The protein below binds the small molecule below.
Small molecule (SMILES): OC[C@H]1O[C@@H](c2nc(-c3ccc4ccccc4c3)n[nH]2)[C@H](O)[C@@H](O)[C@@H]1O

Sequence of chain 1.A:
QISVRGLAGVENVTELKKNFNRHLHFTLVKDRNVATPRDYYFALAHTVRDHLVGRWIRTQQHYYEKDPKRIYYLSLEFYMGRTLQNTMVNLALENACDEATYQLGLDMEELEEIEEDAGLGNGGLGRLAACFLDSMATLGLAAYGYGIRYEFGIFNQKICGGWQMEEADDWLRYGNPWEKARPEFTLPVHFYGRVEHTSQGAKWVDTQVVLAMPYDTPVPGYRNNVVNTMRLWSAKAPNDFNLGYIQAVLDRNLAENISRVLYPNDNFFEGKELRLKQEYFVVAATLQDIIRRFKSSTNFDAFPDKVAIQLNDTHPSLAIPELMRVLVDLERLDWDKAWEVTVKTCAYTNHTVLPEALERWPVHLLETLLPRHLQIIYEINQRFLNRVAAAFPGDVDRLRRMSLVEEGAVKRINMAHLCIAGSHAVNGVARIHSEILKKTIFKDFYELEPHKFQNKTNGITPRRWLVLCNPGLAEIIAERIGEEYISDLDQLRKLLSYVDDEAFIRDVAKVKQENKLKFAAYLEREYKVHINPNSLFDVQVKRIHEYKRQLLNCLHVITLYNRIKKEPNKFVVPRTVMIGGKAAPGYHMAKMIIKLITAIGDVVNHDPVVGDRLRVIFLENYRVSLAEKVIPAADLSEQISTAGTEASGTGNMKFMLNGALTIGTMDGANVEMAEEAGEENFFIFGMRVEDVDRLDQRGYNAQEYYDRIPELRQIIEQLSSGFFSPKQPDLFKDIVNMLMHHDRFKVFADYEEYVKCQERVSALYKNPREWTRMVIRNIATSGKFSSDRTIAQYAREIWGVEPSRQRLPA

Binding-site contacts:
Ligand atom C7 contacts residue ARG60 of chain 1.A at 3.4 Å.
Ligand atom C10 contacts residue PHE37 of chain 2.A at 3.3 Å (hydrophobic).
Ligand atom C10 contacts residue ARG60 of chain 1.A at 3.3 Å.
Ligand atom C8 contacts residue ARG60 of chain 1.A at 3.4 Å.
Ligand atom C7 contacts residue GLU190 of chain 1.A at 3.2 Å.
Ligand atom C6 contacts residue LYS191 of chain 1.A at 3.7 Å.
Ligand atom C4 contacts residue ARG60 of chain 1.A at 3.7 Å.
Ligand atom C4 contacts residue LYS191 of chain 1.A at 3.4 Å.
Ligand atom N5 contacts residue ARG60 of chain 1.A at 3.8 Å.
Ligand atom N3 contacts residue LYS191 of chain 1.A at 3.7 Å.
Ligand atom C12 contacts residue GLU190 of chain 1.A at 3.6 Å.
Ligand atom C12 contacts residue TRP189 of chain 1.A at 3.2 Å (hydrophobic).
Ligand atom O6' contacts residue ALA192 of chain 1.A at 2.5 Å (h-bond).
Ligand atom O6' contacts residue LYS191 of chain 1.A at 3.2 Å (salt-bridge).
Ligand atom N5 contacts residue GLU190 of chain 1.A at 3.7 Å.
Ligand atom C11 contacts residue VAL40 of chain 2.A at 3.6 Å (hydrophobic).
Ligand atom C13 contacts residue PRO229 of chain 1.A at 3.6 Å (hydrophobic).
Ligand atom C6 contacts residue ARG60 of chain 1.A at 3.3 Å.
Ligand atom C12 contacts residue PRO188 of chain 1.A at 3.3 Å (hydrophobic).
Ligand atom C15 contacts residue ARG60 of chain 1.A at 2.9 Å.
Ligand atom C6' contacts residue LYS191 of chain 1.A at 3.5 Å.
Ligand atom O3' contacts residue KS31 of chain 2.C at 1.7 Å (h-bond).
Ligand atom C4 contacts residue THR38 of chain 2.A at 3.5 Å.
Ligand atom C4' contacts residue KS31 of chain 2.C at 3.8 Å.
Ligand atom C13 contacts residue ARG60 of chain 1.A at 3.8 Å.
Ligand atom C2' contacts residue KS31 of chain 2.C at 2.7 Å.
Ligand atom C3' contacts residue KS31 of chain 2.C at 2.5 Å.
Ligand atom C11 contacts residue PHE37 of chain 2.A at 3.4 Å (hydrophobic).
Ligand atom O2' contacts residue KS31 of chain 2.C at 1.5 Å (h-bond).
Ligand atom C14 contacts residue ARG60 of chain 1.A at 3.1 Å.
Ligand atom C10 contacts residue VAL40 of chain 2.A at 3.4 Å (hydrophobic).
Ligand atom N2 contacts residue THR38 of chain 2.A at 3.7 Å.
Ligand atom C6' contacts residue ALA192 of chain 1.A at 2.5 Å (hydrophobic).
Ligand atom C8 contacts residue PRO188 of chain 1.A at 3.7 Å (hydrophobic).
Ligand atom N3 contacts residue THR38 of chain 2.A at 2.6 Å (h-bond).
Ligand atom C11 contacts residue ARG60 of chain 1.A at 3.2 Å.
Ligand atom C13 contacts residue TRP189 of chain 1.A at 3.2 Å (hydrophobic).
Ligand atom C9 contacts residue ARG60 of chain 1.A at 3.1 Å.
Ligand atom C11 contacts residue THR38 of chain 2.A at 3.4 Å.
Ligand atom C1' contacts residue KS31 of chain 2.C at 3.7 Å.

Sequence of chain 2.A:
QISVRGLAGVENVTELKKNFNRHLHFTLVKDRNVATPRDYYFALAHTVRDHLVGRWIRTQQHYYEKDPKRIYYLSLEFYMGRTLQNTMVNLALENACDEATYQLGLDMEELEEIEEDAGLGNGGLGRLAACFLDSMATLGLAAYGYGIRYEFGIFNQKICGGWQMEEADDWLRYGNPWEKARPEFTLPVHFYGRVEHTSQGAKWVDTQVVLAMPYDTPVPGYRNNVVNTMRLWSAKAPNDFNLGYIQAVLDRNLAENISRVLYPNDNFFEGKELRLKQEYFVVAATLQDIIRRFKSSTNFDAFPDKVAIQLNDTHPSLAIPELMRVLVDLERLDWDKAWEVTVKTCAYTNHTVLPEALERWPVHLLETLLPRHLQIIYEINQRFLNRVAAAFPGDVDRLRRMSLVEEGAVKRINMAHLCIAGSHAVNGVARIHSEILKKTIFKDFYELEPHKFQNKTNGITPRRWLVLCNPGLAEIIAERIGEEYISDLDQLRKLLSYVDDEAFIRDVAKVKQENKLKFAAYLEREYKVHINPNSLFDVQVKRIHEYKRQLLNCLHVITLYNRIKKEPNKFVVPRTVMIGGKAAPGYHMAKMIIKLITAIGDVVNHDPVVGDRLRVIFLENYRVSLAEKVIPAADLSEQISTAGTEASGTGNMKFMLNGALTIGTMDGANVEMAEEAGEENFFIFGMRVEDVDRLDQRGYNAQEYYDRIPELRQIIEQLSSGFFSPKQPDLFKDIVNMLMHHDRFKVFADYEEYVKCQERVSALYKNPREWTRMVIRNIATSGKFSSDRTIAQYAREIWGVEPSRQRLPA